Sequence of chain 1.H:
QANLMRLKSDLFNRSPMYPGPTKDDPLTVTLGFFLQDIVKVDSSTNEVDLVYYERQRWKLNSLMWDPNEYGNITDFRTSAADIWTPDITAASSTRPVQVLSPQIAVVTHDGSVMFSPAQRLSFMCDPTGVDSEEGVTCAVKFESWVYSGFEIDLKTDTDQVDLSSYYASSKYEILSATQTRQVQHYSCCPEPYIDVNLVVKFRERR

Binding-site contacts:
Ligand atom CAD contacts residue SER135 of chain 1.H at 3.3 Å.
Ligand atom CAE contacts residue PHE53 of chain 1.H at 4.1 Å (hydrophobic).
Ligand atom CAA contacts residue TYR72 of chain 1.H at 4.1 Å (hydrophobic).
Ligand atom CAS contacts residue TRP164 of chain 1.G at 4.0 Å (hydrophobic).
Ligand atom CAQ contacts residue TYR212 of chain 1.G at 4.2 Å (hydrophobic).
Ligand atom CAF contacts residue PHE53 of chain 1.H at 4.0 Å (hydrophobic).
Ligand atom CAX contacts residue TRP164 of chain 1.G at 3.4 Å (hydrophobic).
Ligand atom OAJ contacts residue TYR72 of chain 1.H at 3.2 Å.
Ligand atom CAW contacts residue TRP164 of chain 1.G at 3.6 Å (hydrophobic).
Ligand atom CAR contacts residue GLU162 of chain 1.G at 4.2 Å.
Ligand atom CAU contacts residue TYR212 of chain 1.G at 3.9 Å (hydrophobic).
Ligand atom OAJ contacts residue SER184 of chain 1.H at 3.8 Å.
Ligand atom NAH contacts residue TYR72 of chain 1.H at 3.6 Å.
Ligand atom CAV contacts residue TRP164 of chain 1.G at 3.9 Å (hydrophobic).
Ligand atom CAE contacts residue SER135 of chain 1.H at 4.2 Å.
Ligand atom CAS contacts residue SER163 of chain 1.G at 3.9 Å.
Ligand atom CAB contacts residue SER135 of chain 1.H at 4.5 Å.
Ligand atom CAL contacts residue TYR72 of chain 1.H at 4.0 Å (hydrophobic).
Ligand atom CAD contacts residue ARG74 of chain 1.H at 3.8 Å.
Ligand atom CAX contacts residue GLU162 of chain 1.G at 4.0 Å.
Ligand atom CAS contacts residue TYR212 of chain 1.G at 3.9 Å (hydrophobic).
Ligand atom CAI contacts residue TYR72 of chain 1.H at 3.5 Å (hydrophobic).
Ligand atom CAC contacts residue SER135 of chain 1.H at 3.6 Å.
Ligand atom CAS contacts residue GLU162 of chain 1.G at 4.3 Å.
Ligand atom CAF contacts residue TYR72 of chain 1.H at 4.3 Å (hydrophobic).
Ligand atom OAO contacts residue GLU162 of chain 1.G at 4.3 Å.
Ligand atom NAY contacts residue TRP164 of chain 1.G at 3.1 Å (h-bond).
Ligand atom CAI contacts residue SER184 of chain 1.H at 4.2 Å.
Ligand atom CAK contacts residue TYR72 of chain 1.H at 4.4 Å (hydrophobic).
Ligand atom CAP contacts residue GLU162 of chain 1.G at 4.0 Å.
Ligand atom NAY contacts residue SER163 of chain 1.G at 4.4 Å.
Ligand atom CAQ contacts residue GLU162 of chain 1.G at 3.5 Å.
Ligand atom CAL contacts residue SER184 of chain 1.H at 3.8 Å.
Ligand atom OAJ contacts residue PHE53 of chain 1.H at 3.3 Å.
Ligand atom CAE contacts residue ARG74 of chain 1.H at 3.6 Å.
Ligand atom CAT contacts residue TYR212 of chain 1.G at 4.3 Å (hydrophobic).
Ligand atom CAR contacts residue TYR212 of chain 1.G at 4.0 Å (hydrophobic).

Sequence of chain 1.G:
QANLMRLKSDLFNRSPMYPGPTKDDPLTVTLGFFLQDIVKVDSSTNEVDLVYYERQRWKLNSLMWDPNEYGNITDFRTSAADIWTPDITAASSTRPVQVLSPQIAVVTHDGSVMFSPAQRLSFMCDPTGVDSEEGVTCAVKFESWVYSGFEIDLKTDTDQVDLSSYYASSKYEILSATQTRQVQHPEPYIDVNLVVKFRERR

A small-molecule ligand and the protein it binds are described below.
Small molecule (SMILES): O=C1C[C@@H]2OCC=C3CN4CC[C@]56c7ccccc7N1[C@H]5[C@H]2[C@H]3C[C@H]46